A small-molecule ligand and the protein it binds are described below.
Small molecule (SMILES): [H]/N=C(\N)N[C@H]1C=C(C(=O)O)O[C@@H]([C@H](O)[C@H](O)CO)[C@@H]1NC(C)=O

Binding-site contacts:
Ligand atom C11 contacts residue TRP98 of chain 1.D at 3.7 Å (hydrophobic).
Ligand atom CZ contacts residue GLU38 of chain 1.D at 3.5 Å.
Ligand atom NH2 contacts residue GLU147 of chain 1.D at 3.1 Å (salt-bridge).
Ligand atom NH2 contacts residue TRP98 of chain 1.D at 3.0 Å (h-bond).
Ligand atom O1B contacts residue ARG291 of chain 1.D at 3.1 Å (salt-bridge).
Ligand atom O1B contacts residue ARG212 of chain 1.D at 3.3 Å (salt-bridge).
Ligand atom NE contacts residue ASP70 of chain 1.D at 2.9 Å (salt-bridge).
Ligand atom O1A contacts residue ARG291 of chain 1.D at 2.9 Å (salt-bridge).
Ligand atom O1A contacts residue ARG37 of chain 1.D at 2.7 Å (salt-bridge).
Ligand atom C2 contacts residue TYR325 of chain 1.D at 2.7 Å (hydrophobic).
Ligand atom C3 contacts residue GLU38 of chain 1.D at 3.7 Å.
Ligand atom C6 contacts residue GLU197 of chain 1.D at 3.4 Å.
Ligand atom O10 contacts residue ARG71 of chain 1.D at 2.9 Å (salt-bridge).
Ligand atom NH1 contacts residue GLU38 of chain 1.D at 3.6 Å (salt-bridge).
Ligand atom NH2 contacts residue GLU38 of chain 1.D at 3.7 Å.
Ligand atom O9 contacts residue ALA166 of chain 1.D at 3.1 Å.
Ligand atom C11 contacts residue ILE142 of chain 1.D at 3.7 Å (hydrophobic).
Ligand atom O10 contacts residue ASP70 of chain 1.D at 3.6 Å.
Ligand atom C4 contacts residue ASP70 of chain 1.D at 3.6 Å.
Ligand atom NH1 contacts residue ASP70 of chain 1.D at 3.1 Å (salt-bridge).
Ligand atom C9 contacts residue GLU196 of chain 1.D at 3.5 Å.
Ligand atom C3 contacts residue ASP70 of chain 1.D at 3.4 Å.
Ligand atom NH1 contacts residue ARG75 of chain 1.D at 3.1 Å (salt-bridge).
Ligand atom O6 contacts residue TYR325 of chain 1.D at 3.2 Å (h-bond).
Ligand atom C6 contacts residue TYR325 of chain 1.D at 3.6 Å (hydrophobic).
Ligand atom NE contacts residue GLU38 of chain 1.D at 3.5 Å (salt-bridge).
Ligand atom C9 contacts residue ALA166 of chain 1.D at 3.6 Å (hydrophobic).
Ligand atom O1B contacts residue TYR325 of chain 1.D at 3.3 Å (h-bond).
Ligand atom C3 contacts residue TYR325 of chain 1.D at 3.1 Å (hydrophobic).
Ligand atom C8 contacts residue GLU196 of chain 1.D at 3.7 Å.
Ligand atom O8 contacts residue ARG212 of chain 1.D at 3.4 Å.
Ligand atom C1 contacts residue ARG291 of chain 1.D at 3.6 Å.
Ligand atom O8 contacts residue GLU197 of chain 1.D at 3.6 Å (salt-bridge).
Ligand atom CZ contacts residue TRP98 of chain 1.D at 3.3 Å (hydrophobic).
Ligand atom O9 contacts residue GLU196 of chain 1.D at 2.5 Å (salt-bridge).
Ligand atom C1 contacts residue TYR325 of chain 1.D at 2.9 Å (hydrophobic).
Ligand atom O1A contacts residue TYR325 of chain 1.D at 3.5 Å (h-bond).
Ligand atom O8 contacts residue GLU196 of chain 1.D at 2.8 Å (salt-bridge).
Ligand atom NH1 contacts residue TRP98 of chain 1.D at 2.7 Å (h-bond).
Ligand atom C4 contacts residue TYR325 of chain 1.D at 3.7 Å (hydrophobic).

Sequence of chain 1.D:
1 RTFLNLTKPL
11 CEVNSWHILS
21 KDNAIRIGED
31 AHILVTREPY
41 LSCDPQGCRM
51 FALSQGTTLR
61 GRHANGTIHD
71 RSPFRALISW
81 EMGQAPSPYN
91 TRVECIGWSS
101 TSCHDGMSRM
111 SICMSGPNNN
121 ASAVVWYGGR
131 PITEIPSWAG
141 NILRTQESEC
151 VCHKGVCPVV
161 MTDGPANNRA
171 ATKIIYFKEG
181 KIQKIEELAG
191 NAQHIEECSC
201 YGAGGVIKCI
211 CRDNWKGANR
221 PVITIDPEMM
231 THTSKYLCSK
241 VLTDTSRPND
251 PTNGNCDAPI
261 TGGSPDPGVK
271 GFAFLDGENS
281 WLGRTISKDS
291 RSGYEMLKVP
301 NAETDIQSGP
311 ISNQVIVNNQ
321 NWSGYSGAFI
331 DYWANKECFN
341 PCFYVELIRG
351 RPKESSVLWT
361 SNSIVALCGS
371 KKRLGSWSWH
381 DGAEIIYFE